Sequence of chain 2.A:
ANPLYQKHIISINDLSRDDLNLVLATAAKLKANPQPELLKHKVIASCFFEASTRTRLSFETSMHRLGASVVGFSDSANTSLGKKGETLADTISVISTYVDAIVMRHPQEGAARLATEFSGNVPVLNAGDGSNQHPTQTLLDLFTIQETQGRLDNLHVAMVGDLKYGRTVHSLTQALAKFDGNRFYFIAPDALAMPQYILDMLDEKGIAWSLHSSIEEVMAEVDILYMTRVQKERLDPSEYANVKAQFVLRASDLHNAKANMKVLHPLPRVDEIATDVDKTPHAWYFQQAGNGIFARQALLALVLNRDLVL

Sequence of chain 1.A:
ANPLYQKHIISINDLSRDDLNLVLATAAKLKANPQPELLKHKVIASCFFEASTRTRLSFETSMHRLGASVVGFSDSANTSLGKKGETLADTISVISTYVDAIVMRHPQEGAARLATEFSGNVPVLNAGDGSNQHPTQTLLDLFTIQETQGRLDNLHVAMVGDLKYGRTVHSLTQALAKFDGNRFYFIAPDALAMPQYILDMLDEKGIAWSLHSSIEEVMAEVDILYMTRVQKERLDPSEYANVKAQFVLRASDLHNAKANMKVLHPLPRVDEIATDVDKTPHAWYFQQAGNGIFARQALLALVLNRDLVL

Binding-site contacts:
Ligand atom OAA contacts residue ARG167 of chain 1.A at 3.6 Å.
Ligand atom OAB contacts residue PRO266 of chain 1.A at 2.4 Å (h-bond).
Ligand atom NAO contacts residue THR168 of chain 1.A at 3.6 Å.
Ligand atom CAI contacts residue ARG167 of chain 1.A at 2.9 Å.
Ligand atom CAK contacts residue HIS134 of chain 1.A at 3.4 Å.
Ligand atom CAR contacts residue PRO266 of chain 1.A at 3.3 Å (hydrophobic).
Ligand atom OAG contacts residue SER52 of chain 1.A at 3.6 Å.
Ligand atom OAB contacts residue LEU267 of chain 1.A at 3.8 Å.
Ligand atom OAH contacts residue ARG105 of chain 1.A at 3.4 Å (salt-bridge).
Ligand atom CAN contacts residue THR55 of chain 1.A at 2.7 Å.
Ligand atom OAE contacts residue ARG229 of chain 1.A at 3.3 Å (salt-bridge).
Ligand atom NAP contacts residue LEU267 of chain 1.A at 3.5 Å (h-bond).
Ligand atom OAD contacts residue ARG54 of chain 1.A at 2.4 Å (salt-bridge).
Ligand atom OAC contacts residue ARG229 of chain 1.A at 3.4 Å (salt-bridge).
Ligand atom CAR contacts residue GLN137 of chain 1.A at 3.5 Å.
Ligand atom CAJ contacts residue ARG105 of chain 1.A at 3.6 Å.
Ligand atom PAV contacts residue SER52 of chain 1.A at 3.5 Å.
Ligand atom OAH contacts residue THR55 of chain 1.A at 2.8 Å (h-bond).
Ligand atom CAQ contacts residue THR168 of chain 1.A at 3.3 Å.
Ligand atom OAF contacts residue LEU267 of chain 1.A at 3.1 Å (h-bond).
Ligand atom CAM contacts residue PRO266 of chain 1.A at 3.7 Å (hydrophobic).
Ligand atom CAK contacts residue ARG105 of chain 1.A at 3.6 Å.
Ligand atom OAE contacts residue PRO266 of chain 1.A at 3.1 Å.
Ligand atom OAG contacts residue THR55 of chain 1.A at 2.5 Å (h-bond).
Ligand atom PAV contacts residue ARG54 of chain 1.A at 3.4 Å.
Ligand atom OAB contacts residue ARG54 of chain 1.A at 3.4 Å (salt-bridge).
Ligand atom NAP contacts residue PRO266 of chain 1.A at 3.5 Å (h-bond).
Ligand atom OAG contacts residue ARG54 of chain 1.A at 2.5 Å.
Ligand atom CAM contacts residue THR168 of chain 1.A at 3.2 Å.
Ligand atom OAB contacts residue GLN137 of chain 1.A at 3.6 Å (h-bond).
Ligand atom PAV contacts residue THR55 of chain 1.A at 3.0 Å.
Ligand atom CAI contacts residue ARG105 of chain 1.A at 2.7 Å.
Ligand atom CAI contacts residue HIS134 of chain 1.A at 3.5 Å.
Ligand atom NAP contacts residue GLN137 of chain 1.A at 3.7 Å.
Ligand atom OAA contacts residue THR168 of chain 1.A at 3.7 Å.
Ligand atom OAD contacts residue GLY82 of chain 2.A at 3.1 Å.
Ligand atom OAH contacts residue SER52 of chain 1.A at 2.2 Å (h-bond).
Ligand atom OAF contacts residue ARG229 of chain 1.A at 3.7 Å.
Ligand atom CAJ contacts residue ARG167 of chain 1.A at 2.7 Å.
Ligand atom OAA contacts residue GLY166 of chain 1.A at 3.3 Å.

This small molecule binds to this protein.
Small molecule (SMILES): O=C(CP(=O)(O)O)Nc1cccc(NC(=O)CP(=O)(O)O)c1